Binding-site contacts:
Ligand atom C2 contacts residue ASN12 of chain 31.J at 3.2 Å.
Ligand atom C7 contacts residue ASN12 of chain 31.J at 3.9 Å.
Ligand atom O7 contacts residue ASN12 of chain 31.J at 3.7 Å.
Ligand atom C5 contacts residue ASN12 of chain 31.J at 4.1 Å.
Ligand atom C1 contacts residue ASN12 of chain 31.J at 2.1 Å.
Ligand atom O5 contacts residue ASN12 of chain 31.J at 2.7 Å (h-bond).
Ligand atom N2 contacts residue ASN12 of chain 31.J at 3.8 Å.

The small molecule below binds the protein below.
Small molecule (SMILES): CC(=O)N[C@H]1[C@H](O[C@H]2[C@H](O)[C@@H](NC(C)=O)CO[C@@H]2CO)O[C@H](CO)[C@@H](O)[C@@H]1O

Sequence of chain 31.J:
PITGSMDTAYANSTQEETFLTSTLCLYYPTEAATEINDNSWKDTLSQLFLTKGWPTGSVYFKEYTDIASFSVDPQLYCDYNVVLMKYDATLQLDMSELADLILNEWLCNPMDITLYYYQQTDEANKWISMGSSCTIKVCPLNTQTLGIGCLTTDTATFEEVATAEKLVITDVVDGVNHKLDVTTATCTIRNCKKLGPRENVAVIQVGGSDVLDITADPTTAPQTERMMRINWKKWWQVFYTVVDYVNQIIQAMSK